The small molecule below binds the protein below.
Small molecule (SMILES): CNc1cc(-c2cccnc2Oc2ccc(Nc3nc4ccc(F)c(F)c4[nH]3)cc2)ccn1

Binding-site contacts:
Ligand atom C11 contacts residue SER239 of chain 3.A at 3.7 Å.
Ligand atom O15 contacts residue PHE258 of chain 3.A at 3.2 Å.
Ligand atom C25 contacts residue GLU283 of chain 3.A at 3.7 Å.
Ligand atom F27 contacts residue GLU283 of chain 3.A at 3.5 Å.
Ligand atom N20 contacts residue GLY287 of chain 3.A at 3.5 Å (h-bond).
Ligand atom C19 contacts residue MET275 of chain 3.A at 3.7 Å (hydrophobic).
Ligand atom C16 contacts residue PHE258 of chain 3.A at 3.5 Å (hydrophobic).
Ligand atom C06 contacts residue TYR86 of chain 3.A at 3.7 Å (hydrophobic).
Ligand atom N13 contacts residue ILE254 of chain 3.A at 3.8 Å.
Ligand atom C21 contacts residue GLY287 of chain 3.A at 3.5 Å.
Ligand atom N22 contacts residue GLY287 of chain 3.A at 3.6 Å.
Ligand atom C33 contacts residue PHE291 of chain 3.A at 3.7 Å (hydrophobic).
Ligand atom C18 contacts residue MET275 of chain 3.A at 3.6 Å (hydrophobic).
Ligand atom F29 contacts residue PRO274 of chain 3.A at 3.4 Å.
Ligand atom C12 contacts residue ILE254 of chain 3.A at 3.5 Å (hydrophobic).
Ligand atom C11 contacts residue ILE254 of chain 3.A at 3.6 Å (hydrophobic).
Ligand atom C12 contacts residue GLN288 of chain 3.A at 3.7 Å.
Ligand atom C25 contacts residue PRO274 of chain 3.A at 3.6 Å (hydrophobic).
Ligand atom C23 contacts residue GLY287 of chain 3.A at 3.7 Å.
Ligand atom C24 contacts residue TYR255 of chain 3.A at 3.6 Å (hydrophobic).
Ligand atom C26 contacts residue PRO274 of chain 3.A at 3.6 Å (hydrophobic).
Ligand atom C32 contacts residue PHE291 of chain 3.A at 3.5 Å (hydrophobic).
Ligand atom N02 contacts residue LEU197 of chain 3.A at 3.6 Å.
Ligand atom C14 contacts residue ILE254 of chain 3.A at 3.7 Å (hydrophobic).
Ligand atom C25 contacts residue LYS280 of chain 3.A at 3.5 Å.
Ligand atom N31 contacts residue GLY287 of chain 3.A at 3.5 Å.
Ligand atom C01 contacts residue LEU197 of chain 3.A at 3.7 Å (hydrophobic).
Ligand atom N22 contacts residue TYR255 of chain 3.A at 2.6 Å (h-bond).
Ligand atom C23 contacts residue TYR255 of chain 3.A at 3.4 Å (hydrophobic).
Ligand atom C07 contacts residue HIS87 of chain 3.A at 3.7 Å.
Ligand atom N13 contacts residue GLN288 of chain 3.A at 3.4 Å (h-bond).
Ligand atom C18 contacts residue TYR255 of chain 3.A at 3.0 Å (hydrophobic).
Ligand atom C17 contacts residue GLN288 of chain 3.A at 3.7 Å.
Ligand atom C30 contacts residue MET275 of chain 3.A at 3.7 Å (hydrophobic).
Ligand atom O15 contacts residue ILE254 of chain 3.A at 3.4 Å.
Ligand atom F27 contacts residue PRO274 of chain 3.A at 3.3 Å.
Ligand atom C17 contacts residue PHE258 of chain 3.A at 3.5 Å (hydrophobic).
Ligand atom C11 contacts residue VAL240 of chain 3.A at 3.8 Å (hydrophobic).
Ligand atom C21 contacts residue TYR255 of chain 3.A at 3.6 Å (hydrophobic).
Ligand atom C30 contacts residue GLY287 of chain 3.A at 3.6 Å.

Sequence of chain 3.A:
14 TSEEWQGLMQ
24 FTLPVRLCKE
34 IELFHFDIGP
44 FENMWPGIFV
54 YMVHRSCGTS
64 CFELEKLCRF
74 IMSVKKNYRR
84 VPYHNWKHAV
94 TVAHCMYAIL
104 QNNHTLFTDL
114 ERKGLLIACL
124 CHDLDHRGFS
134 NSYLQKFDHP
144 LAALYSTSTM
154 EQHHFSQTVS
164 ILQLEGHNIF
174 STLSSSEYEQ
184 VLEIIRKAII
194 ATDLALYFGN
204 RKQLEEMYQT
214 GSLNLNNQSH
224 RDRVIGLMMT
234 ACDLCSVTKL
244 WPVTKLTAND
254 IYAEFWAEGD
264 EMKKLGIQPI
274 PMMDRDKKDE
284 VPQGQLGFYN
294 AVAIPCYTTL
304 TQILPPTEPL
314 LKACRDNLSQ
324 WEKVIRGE